The protein below binds the small molecule below.
Small molecule (SMILES): Nc1nc2c(ncn2[C@@H]2O[C@H](CO[P](=O)(O)O[P](=O)(O)NP(=O)(O)O)[C@@H](O)[C@H]2O)c(=O)[nH]1

Binding-site contacts:
Ligand atom O6 contacts residue ASN135 of chain 2.A at 3.0 Å (h-bond).
Ligand atom O6 contacts residue LEU175 of chain 2.A at 3.3 Å (h-bond).
Ligand atom O2G contacts residue ASP20 of chain 2.A at 3.2 Å (salt-bridge).
Ligand atom PG contacts residue MG1 of chain 2.C at 3.2 Å.
Ligand atom PB contacts residue MG1 of chain 2.C at 3.2 Å.
Ligand atom O2B contacts residue THR24 of chain 2.A at 2.8 Å (h-bond).
Ligand atom O2B contacts residue LYS23 of chain 2.A at 3.4 Å (salt-bridge).
Ligand atom O3A contacts residue GLY22 of chain 2.A at 3.1 Å (h-bond).
Ligand atom O2G contacts residue VAL19 of chain 2.A at 3.2 Å.
Ligand atom N3B contacts residue ASP20 of chain 2.A at 3.2 Å (salt-bridge).
Ligand atom O6 contacts residue ALA174 of chain 2.A at 3.1 Å (h-bond).
Ligand atom O1A contacts residue GLY22 of chain 2.A at 3.4 Å.
Ligand atom O2G contacts residue GLY83 of chain 2.A at 3.0 Å (h-bond).
Ligand atom PG contacts residue LYS23 of chain 2.A at 3.5 Å.
Ligand atom O6 contacts residue SER173 of chain 2.A at 2.7 Å (h-bond).
Ligand atom N1 contacts residue ASP138 of chain 2.A at 2.8 Å (salt-bridge).
Ligand atom O3G contacts residue ILE60 of chain 2.A at 3.4 Å.
Ligand atom N3B contacts residue MG1 of chain 2.C at 3.3 Å.
Ligand atom N2 contacts residue ASP138 of chain 2.A at 2.7 Å (salt-bridge).
Ligand atom O1B contacts residue LYS23 of chain 2.A at 2.6 Å (salt-bridge).
Ligand atom O2B contacts residue MG1 of chain 2.C at 2.1 Å.
Ligand atom C5' contacts residue ASP20 of chain 2.A at 3.2 Å.
Ligand atom O6 contacts residue ASP138 of chain 2.A at 3.5 Å (salt-bridge).
Ligand atom O2G contacts residue LYS23 of chain 2.A at 2.6 Å (salt-bridge).
Ligand atom C5 contacts residue LEU175 of chain 2.A at 3.5 Å (hydrophobic).
Ligand atom O4' contacts residue LYS136 of chain 2.A at 3.1 Å (salt-bridge).
Ligand atom O1A contacts residue THR25 of chain 2.A at 2.6 Å (h-bond).
Ligand atom PB contacts residue LYS23 of chain 2.A at 3.5 Å.
Ligand atom O1G contacts residue THR61 of chain 2.A at 2.9 Å (h-bond).
Ligand atom C6 contacts residue SER173 of chain 2.A at 3.5 Å.
Ligand atom O2A contacts residue TYR46 of chain 2.A at 2.6 Å (h-bond).
Ligand atom N7 contacts residue ASN135 of chain 2.A at 3.0 Å (h-bond).
Ligand atom C6 contacts residue LEU175 of chain 2.A at 3.5 Å (hydrophobic).
Ligand atom N2 contacts residue MET139 of chain 2.A at 3.2 Å.
Ligand atom O6 contacts residue LYS136 of chain 2.A at 3.5 Å (salt-bridge).
Ligand atom O1B contacts residue HIS21 of chain 2.A at 3.3 Å (h-bond).
Ligand atom O1G contacts residue MG1 of chain 2.C at 2.0 Å.
Ligand atom O3G contacts residue THR61 of chain 2.A at 3.2 Å (h-bond).
Ligand atom O1A contacts residue THR24 of chain 2.A at 3.4 Å (h-bond).
Ligand atom O1B contacts residue GLY22 of chain 2.A at 2.9 Å (h-bond).

Sequence of chain 2.A:
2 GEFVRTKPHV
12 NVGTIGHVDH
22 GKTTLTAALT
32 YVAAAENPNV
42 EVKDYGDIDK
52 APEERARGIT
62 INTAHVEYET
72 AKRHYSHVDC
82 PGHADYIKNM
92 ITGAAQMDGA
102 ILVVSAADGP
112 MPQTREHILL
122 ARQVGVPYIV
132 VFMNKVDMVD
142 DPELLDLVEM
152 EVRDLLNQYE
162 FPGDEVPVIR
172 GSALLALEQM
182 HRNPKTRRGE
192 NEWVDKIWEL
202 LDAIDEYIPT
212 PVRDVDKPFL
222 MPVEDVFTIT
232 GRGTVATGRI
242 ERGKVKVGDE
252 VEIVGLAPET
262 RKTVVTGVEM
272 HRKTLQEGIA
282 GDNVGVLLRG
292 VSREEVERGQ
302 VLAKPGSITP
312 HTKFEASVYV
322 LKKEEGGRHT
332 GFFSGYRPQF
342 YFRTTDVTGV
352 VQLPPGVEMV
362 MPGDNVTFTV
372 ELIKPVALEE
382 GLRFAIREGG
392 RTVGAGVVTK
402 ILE